This protein binds this small molecule.
Small molecule (SMILES): CN1CCN(c2ccc3cc2OCC(=O)N(C)CCCN(C)Cc2c[nH]c4ncnc(c24)N3)CC1

Binding-site contacts:
Ligand atom O1 contacts residue PHE43 of chain 1.B at 3.6 Å.
Ligand atom N8 contacts residue GLU113 of chain 1.B at 2.8 Å (salt-bridge).
Ligand atom C19 contacts residue LEU166 of chain 1.B at 3.3 Å (hydrophobic).
Ligand atom C22 contacts residue GLU113 of chain 1.B at 3.7 Å.
Ligand atom N7 contacts residue ALA60 of chain 1.B at 3.5 Å.
Ligand atom C4 contacts residue PHE43 of chain 1.B at 3.9 Å (hydrophobic).
Ligand atom C18 contacts residue GLU40 of chain 1.B at 3.6 Å.
Ligand atom C1 contacts residue VAL46 of chain 1.B at 3.9 Å (hydrophobic).
Ligand atom C5 contacts residue ASN164 of chain 1.B at 3.3 Å.
Ligand atom C20 contacts residue LEU115 of chain 1.B at 3.4 Å (hydrophobic).
Ligand atom C5 contacts residue GLU163 of chain 1.B at 3.4 Å.
Ligand atom C17 contacts residue EDO1 of chain 1.T at 3.8 Å.
Ligand atom C15 contacts residue GLU121 of chain 1.B at 3.7 Å.
Ligand atom C21 contacts residue LEU115 of chain 1.B at 3.7 Å (hydrophobic).
Ligand atom C22 contacts residue PHE112 of chain 1.B at 3.6 Å (hydrophobic).
Ligand atom N6 contacts residue LEU166 of chain 1.B at 3.7 Å.
Ligand atom C21 contacts residue ALA60 of chain 1.B at 3.4 Å (hydrophobic).
Ligand atom C1 contacts residue LYS62 of chain 1.B at 3.7 Å.
Ligand atom O2 contacts residue ASN118 of chain 1.B at 3.3 Å (h-bond).
Ligand atom C23 contacts residue LEU166 of chain 1.B at 3.9 Å (hydrophobic).
Ligand atom C12 contacts residue LEU38 of chain 1.B at 3.5 Å (hydrophobic).
Ligand atom C25 contacts residue LEU166 of chain 1.B at 3.4 Å (hydrophobic).
Ligand atom N8 contacts residue PHE112 of chain 1.B at 4.0 Å.
Ligand atom N7 contacts residue LEU114 of chain 1.B at 3.8 Å.
Ligand atom N8 contacts residue LEU115 of chain 1.B at 3.6 Å.
Ligand atom C17 contacts residue GLU40 of chain 1.B at 3.8 Å.
Ligand atom N7 contacts residue LEU115 of chain 1.B at 2.9 Å (h-bond).
Ligand atom C3 contacts residue VAL46 of chain 1.B at 3.9 Å (hydrophobic).
Ligand atom C14 contacts residue GLU121 of chain 1.B at 3.8 Å.
Ligand atom C8 contacts residue ASN118 of chain 1.B at 3.9 Å.
Ligand atom C16 contacts residue EDO1 of chain 1.T at 3.6 Å.
Ligand atom C14 contacts residue LEU38 of chain 1.B at 3.8 Å (hydrophobic).
Ligand atom C7 contacts residue ASN118 of chain 1.B at 3.8 Å.
Ligand atom C1 contacts residue PHE112 of chain 1.B at 3.9 Å (hydrophobic).
Ligand atom C7 contacts residue GLU163 of chain 1.B at 3.3 Å.
Ligand atom C22 contacts residue LEU115 of chain 1.B at 3.9 Å (hydrophobic).
Ligand atom N5 contacts residue LEU166 of chain 1.B at 3.6 Å.
Ligand atom C20 contacts residue LEU38 of chain 1.B at 3.9 Å (hydrophobic).
Ligand atom C21 contacts residue GLU113 of chain 1.B at 3.8 Å.
Ligand atom N8 contacts residue ALA60 of chain 1.B at 3.5 Å.

Sequence of chain 1.B:
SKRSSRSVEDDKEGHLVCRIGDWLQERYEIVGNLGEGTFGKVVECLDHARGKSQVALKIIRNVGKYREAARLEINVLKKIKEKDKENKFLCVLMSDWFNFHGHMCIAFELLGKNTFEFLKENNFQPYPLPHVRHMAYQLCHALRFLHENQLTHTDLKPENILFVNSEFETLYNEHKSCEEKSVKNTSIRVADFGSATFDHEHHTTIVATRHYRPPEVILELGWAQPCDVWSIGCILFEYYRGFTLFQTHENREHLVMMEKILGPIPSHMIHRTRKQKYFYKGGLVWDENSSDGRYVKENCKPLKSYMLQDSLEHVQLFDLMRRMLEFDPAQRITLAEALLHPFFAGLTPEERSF